Sequence of chain 1.A:
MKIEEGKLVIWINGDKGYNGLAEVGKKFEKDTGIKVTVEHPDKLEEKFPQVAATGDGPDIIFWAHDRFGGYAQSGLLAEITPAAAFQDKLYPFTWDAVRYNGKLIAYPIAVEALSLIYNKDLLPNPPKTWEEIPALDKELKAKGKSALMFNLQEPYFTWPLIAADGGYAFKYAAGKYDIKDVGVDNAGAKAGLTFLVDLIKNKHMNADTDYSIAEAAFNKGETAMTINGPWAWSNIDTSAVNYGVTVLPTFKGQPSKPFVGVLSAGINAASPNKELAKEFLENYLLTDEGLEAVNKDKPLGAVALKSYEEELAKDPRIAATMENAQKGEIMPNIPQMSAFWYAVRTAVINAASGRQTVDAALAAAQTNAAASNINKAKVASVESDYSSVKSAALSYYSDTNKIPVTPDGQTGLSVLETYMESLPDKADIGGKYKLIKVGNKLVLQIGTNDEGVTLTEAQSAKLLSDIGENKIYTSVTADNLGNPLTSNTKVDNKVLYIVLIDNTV

Binding-site contacts:
Ligand atom CAD contacts residue LYS47 of chain 1.A at 4.3 Å.
Ligand atom CAD contacts residue PRO41 of chain 1.A at 4.0 Å (hydrophobic).
Ligand atom OAE contacts residue ASP42 of chain 1.A at 2.7 Å (salt-bridge).
Ligand atom OAE contacts residue LYS47 of chain 1.A at 3.3 Å (salt-bridge).
Ligand atom CAB contacts residue PRO41 of chain 1.A at 4.0 Å (hydrophobic).
Ligand atom NAC contacts residue PRO41 of chain 1.A at 4.0 Å.
Ligand atom CAB contacts residue ASP42 of chain 1.A at 4.1 Å.
Ligand atom NAC contacts residue LYS47 of chain 1.A at 4.3 Å.
Ligand atom NAC contacts residue ASP42 of chain 1.A at 3.9 Å.
Ligand atom CAA contacts residue ASP42 of chain 1.A at 4.3 Å.
Ligand atom OAE contacts residue PRO41 of chain 1.A at 3.4 Å.

The protein below binds the small molecule below.
Small molecule (SMILES): C[N+](C)(C)[O-]